Sequence of chain 4.HA:
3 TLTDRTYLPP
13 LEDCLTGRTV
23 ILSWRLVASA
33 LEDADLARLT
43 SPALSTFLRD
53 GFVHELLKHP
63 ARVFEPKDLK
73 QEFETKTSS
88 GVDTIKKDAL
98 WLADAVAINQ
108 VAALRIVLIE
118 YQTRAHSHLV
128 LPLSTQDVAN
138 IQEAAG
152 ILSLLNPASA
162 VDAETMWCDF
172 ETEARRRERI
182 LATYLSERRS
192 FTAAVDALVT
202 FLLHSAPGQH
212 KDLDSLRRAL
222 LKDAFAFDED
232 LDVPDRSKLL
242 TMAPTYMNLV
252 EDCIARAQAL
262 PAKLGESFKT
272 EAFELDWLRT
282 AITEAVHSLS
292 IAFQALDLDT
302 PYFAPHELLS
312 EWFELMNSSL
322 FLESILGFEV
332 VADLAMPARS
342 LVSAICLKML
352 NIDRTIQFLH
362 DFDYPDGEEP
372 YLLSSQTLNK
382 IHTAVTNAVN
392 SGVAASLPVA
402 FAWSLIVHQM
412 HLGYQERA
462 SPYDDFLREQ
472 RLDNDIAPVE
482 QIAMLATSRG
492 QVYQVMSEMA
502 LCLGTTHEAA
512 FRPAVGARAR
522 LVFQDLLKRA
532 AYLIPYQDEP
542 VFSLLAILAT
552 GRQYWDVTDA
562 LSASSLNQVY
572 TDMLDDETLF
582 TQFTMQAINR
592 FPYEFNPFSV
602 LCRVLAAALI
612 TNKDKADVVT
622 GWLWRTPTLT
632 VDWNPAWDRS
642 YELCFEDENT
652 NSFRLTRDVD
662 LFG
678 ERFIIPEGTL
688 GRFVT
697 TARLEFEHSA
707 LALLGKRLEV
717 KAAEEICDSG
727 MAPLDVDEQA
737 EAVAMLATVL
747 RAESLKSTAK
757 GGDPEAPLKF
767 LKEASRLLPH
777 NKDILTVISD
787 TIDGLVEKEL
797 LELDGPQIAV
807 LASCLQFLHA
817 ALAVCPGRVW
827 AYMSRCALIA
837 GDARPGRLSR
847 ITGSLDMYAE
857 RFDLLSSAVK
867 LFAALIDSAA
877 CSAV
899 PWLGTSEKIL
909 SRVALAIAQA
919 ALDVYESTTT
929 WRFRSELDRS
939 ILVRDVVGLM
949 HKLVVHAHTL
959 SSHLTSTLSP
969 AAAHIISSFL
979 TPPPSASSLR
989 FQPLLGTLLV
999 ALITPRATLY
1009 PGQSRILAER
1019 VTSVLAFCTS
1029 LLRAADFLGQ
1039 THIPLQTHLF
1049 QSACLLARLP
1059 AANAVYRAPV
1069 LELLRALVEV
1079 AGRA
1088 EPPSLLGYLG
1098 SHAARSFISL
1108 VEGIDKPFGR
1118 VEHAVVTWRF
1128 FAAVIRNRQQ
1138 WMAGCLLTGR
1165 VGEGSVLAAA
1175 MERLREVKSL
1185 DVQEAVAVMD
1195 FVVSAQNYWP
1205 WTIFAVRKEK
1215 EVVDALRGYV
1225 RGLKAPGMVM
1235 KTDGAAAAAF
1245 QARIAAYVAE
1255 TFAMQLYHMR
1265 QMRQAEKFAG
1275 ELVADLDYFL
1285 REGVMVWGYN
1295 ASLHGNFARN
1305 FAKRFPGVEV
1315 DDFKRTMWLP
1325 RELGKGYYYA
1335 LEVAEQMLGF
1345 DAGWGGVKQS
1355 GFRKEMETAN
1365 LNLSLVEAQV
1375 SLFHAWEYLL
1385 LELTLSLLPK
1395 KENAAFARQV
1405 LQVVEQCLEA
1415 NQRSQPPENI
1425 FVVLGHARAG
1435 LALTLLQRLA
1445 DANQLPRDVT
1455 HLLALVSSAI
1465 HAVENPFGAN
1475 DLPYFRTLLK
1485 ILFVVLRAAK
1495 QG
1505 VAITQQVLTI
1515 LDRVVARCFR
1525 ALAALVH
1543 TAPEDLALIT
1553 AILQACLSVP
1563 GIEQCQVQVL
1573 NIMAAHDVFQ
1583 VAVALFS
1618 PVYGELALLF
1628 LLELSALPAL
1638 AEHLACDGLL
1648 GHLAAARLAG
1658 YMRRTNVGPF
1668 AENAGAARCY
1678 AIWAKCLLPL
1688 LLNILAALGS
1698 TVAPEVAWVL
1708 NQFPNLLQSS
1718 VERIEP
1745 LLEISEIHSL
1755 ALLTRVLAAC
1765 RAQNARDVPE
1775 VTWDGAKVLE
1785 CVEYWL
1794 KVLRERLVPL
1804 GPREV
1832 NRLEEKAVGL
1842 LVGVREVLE

Binding-site contacts:
Ligand atom CA contacts residue TYR537 of chain 4.HA at 4.5 Å (hydrophobic).
Ligand atom CB contacts residue TYR533 of chain 4.HA at 3.6 Å (hydrophobic).
Ligand atom CD2 contacts residue MET485 of chain 4.HA at 4.0 Å (hydrophobic).
Ligand atom CB contacts residue ILE535 of chain 4.HA at 4.2 Å (hydrophobic).
Ligand atom CD2 contacts residue THR488 of chain 4.HA at 4.2 Å.
Ligand atom CD1 contacts residue GLN538 of chain 4.HA at 3.1 Å.
Ligand atom CB contacts residue THR488 of chain 4.HA at 4.4 Å.
Ligand atom CD1 contacts residue PHE402 of chain 4.HA at 4.0 Å (hydrophobic).
Ligand atom CG contacts residue TYR533 of chain 4.HA at 3.3 Å (hydrophobic).
Ligand atom CG contacts residue PRO536 of chain 4.HA at 4.5 Å (hydrophobic).
Ligand atom CB contacts residue GLU481 of chain 4.HA at 3.6 Å.
Ligand atom O contacts residue LEU534 of chain 4.HA at 4.3 Å.
Ligand atom CD contacts residue TYR537 of chain 4.HA at 4.5 Å (hydrophobic).
Ligand atom CG contacts residue TYR537 of chain 4.HA at 3.2 Å (hydrophobic).
Ligand atom CB contacts residue LEU534 of chain 4.HA at 4.3 Å (hydrophobic).
Ligand atom NE2 contacts residue PRO536 of chain 4.HA at 4.2 Å.
Ligand atom CE1 contacts residue LEU413 of chain 4.HA at 4.2 Å (hydrophobic).
Ligand atom N contacts residue PRO536 of chain 4.HA at 4.2 Å.
Ligand atom O contacts residue PRO536 of chain 4.HA at 3.8 Å.
Ligand atom OD1 contacts residue TYR533 of chain 4.HA at 3.4 Å.
Ligand atom O contacts residue HIS409 of chain 4.HA at 3.6 Å.
Ligand atom ND2 contacts residue TYR533 of chain 4.HA at 3.7 Å.
Ligand atom CD1 contacts residue ILE535 of chain 4.HA at 4.0 Å (hydrophobic).
Ligand atom CD2 contacts residue ALA484 of chain 4.HA at 3.6 Å (hydrophobic).
Ligand atom CA contacts residue ILE535 of chain 4.HA at 3.8 Å (hydrophobic).
Ligand atom CB contacts residue TYR537 of chain 4.HA at 3.0 Å (hydrophobic).
Ligand atom CD1 contacts residue THR488 of chain 4.HA at 4.2 Å.
Ligand atom C contacts residue HIS409 of chain 4.HA at 4.4 Å.
Ligand atom CD1 contacts residue ILE535 of chain 4.HA at 4.0 Å (hydrophobic).
Ligand atom CG1 contacts residue THR488 of chain 4.HA at 4.2 Å.
Ligand atom CD1 contacts residue LEU413 of chain 4.HA at 4.1 Å (hydrophobic).
Ligand atom N contacts residue ILE535 of chain 4.HA at 3.7 Å.

A protein and the small-molecule ligand that binds it are described below.
Small molecule (SMILES): CC[C@H](C)[C@H](NC(=O)[C@H](CO)NC(=O)[C@H](CC(=O)O)NC(=O)[C@@H](N)CCC(=O)O)C(=O)N[C@@H](CC(C)C)C(=O)N[C@@H](CCC(N)=O)C(=O)N1CCC[C@H]1C(=O)NCC(=O)N[C@@H](C)C(=O)N[C@@H](Cc1ccccc1)C(=O)N[C@@H](CO)C(=O)N[C@@H](C)C(=O)N[C@H](C=O)CC(N)=O